Sequence of chain 1.D:
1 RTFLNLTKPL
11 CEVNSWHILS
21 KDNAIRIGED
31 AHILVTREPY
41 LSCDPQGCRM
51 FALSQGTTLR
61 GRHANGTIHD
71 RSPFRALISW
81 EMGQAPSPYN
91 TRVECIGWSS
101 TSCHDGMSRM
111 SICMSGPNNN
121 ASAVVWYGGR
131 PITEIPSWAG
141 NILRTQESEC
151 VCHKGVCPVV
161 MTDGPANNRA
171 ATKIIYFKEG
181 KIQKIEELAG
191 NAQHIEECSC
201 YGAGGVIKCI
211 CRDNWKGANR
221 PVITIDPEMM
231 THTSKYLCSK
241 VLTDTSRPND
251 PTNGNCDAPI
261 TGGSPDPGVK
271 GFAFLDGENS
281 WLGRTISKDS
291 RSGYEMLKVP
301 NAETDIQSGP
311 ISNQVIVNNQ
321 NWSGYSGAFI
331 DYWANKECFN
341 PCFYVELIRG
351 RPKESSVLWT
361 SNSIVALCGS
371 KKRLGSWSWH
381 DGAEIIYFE

Binding-site contacts:
Ligand atom O1A contacts residue SER290 of chain 1.D at 4.1 Å.
Ligand atom C4 contacts residue ASN319 of chain 1.D at 3.3 Å.
Ligand atom C10 contacts residue SER292 of chain 1.D at 4.0 Å.
Ligand atom C9 contacts residue TRP322 of chain 1.D at 4.2 Å (hydrophobic).
Ligand atom O9 contacts residue SER290 of chain 1.D at 3.7 Å.
Ligand atom C2 contacts residue ASN319 of chain 1.D at 4.5 Å.
Ligand atom C7 contacts residue TRP322 of chain 1.D at 3.9 Å (hydrophobic).
Ligand atom C9 contacts residue SER290 of chain 1.D at 4.1 Å.
Ligand atom C8 contacts residue SER290 of chain 1.D at 3.7 Å.
Ligand atom O4 contacts residue ASN319 of chain 1.D at 2.7 Å (h-bond).
Ligand atom O7 contacts residue TRP322 of chain 1.D at 4.3 Å.
Ligand atom O8 contacts residue SER290 of chain 1.D at 2.3 Å (h-bond).
Ligand atom O10 contacts residue TRP322 of chain 1.D at 4.3 Å.
Ligand atom C11 contacts residue TRP322 of chain 1.D at 3.6 Å (hydrophobic).
Ligand atom O10 contacts residue GLN320 of chain 1.D at 4.3 Å.
Ligand atom C1 contacts residue ASN319 of chain 1.D at 3.9 Å.
Ligand atom C11 contacts residue ASN319 of chain 1.D at 4.0 Å.
Ligand atom N5 contacts residue ASN319 of chain 1.D at 3.5 Å (h-bond).
Ligand atom N5 contacts residue SER292 of chain 1.D at 3.2 Å (h-bond).
Ligand atom C10 contacts residue ASN319 of chain 1.D at 3.8 Å.
Ligand atom O9 contacts residue LYS353 of chain 1.D at 4.0 Å.
Ligand atom C9 contacts residue LYS353 of chain 1.D at 4.5 Å.
Ligand atom C8 contacts residue TRP322 of chain 1.D at 4.4 Å (hydrophobic).
Ligand atom C10 contacts residue GLN320 of chain 1.D at 4.2 Å.
Ligand atom C3 contacts residue ASN319 of chain 1.D at 3.8 Å.
Ligand atom C6 contacts residue SER292 of chain 1.D at 4.5 Å.
Ligand atom C11 contacts residue GLN320 of chain 1.D at 3.6 Å.
Ligand atom C11 contacts residue ASN321 of chain 1.D at 3.9 Å.
Ligand atom C10 contacts residue TRP322 of chain 1.D at 3.9 Å (hydrophobic).
Ligand atom C4 contacts residue SER292 of chain 1.D at 4.2 Å.
Ligand atom C1 contacts residue SER287 of chain 1.D at 3.6 Å.
Ligand atom O1B contacts residue SER287 of chain 1.D at 3.3 Å.
Ligand atom O1B contacts residue ASN319 of chain 1.D at 2.9 Å (h-bond).
Ligand atom O4 contacts residue GLN320 of chain 1.D at 4.2 Å.
Ligand atom C11 contacts residue SER292 of chain 1.D at 3.7 Å.
Ligand atom N5 contacts residue TRP322 of chain 1.D at 4.2 Å.
Ligand atom C5 contacts residue ASN319 of chain 1.D at 4.0 Å.
Ligand atom O1A contacts residue SER287 of chain 1.D at 2.9 Å (h-bond).
Ligand atom C5 contacts residue SER292 of chain 1.D at 4.2 Å.

This protein binds this small molecule.
Small molecule (SMILES): CC(=O)N[C@H]1[C@H]([C@H](O)[C@H](O)CO)O[C@@](O)(C(=O)O)C[C@@H]1O